The protein below binds the small molecule below.
Small molecule (SMILES): O=C([O-])CC(=O)C(=O)O

Sequence of chain 2.A:
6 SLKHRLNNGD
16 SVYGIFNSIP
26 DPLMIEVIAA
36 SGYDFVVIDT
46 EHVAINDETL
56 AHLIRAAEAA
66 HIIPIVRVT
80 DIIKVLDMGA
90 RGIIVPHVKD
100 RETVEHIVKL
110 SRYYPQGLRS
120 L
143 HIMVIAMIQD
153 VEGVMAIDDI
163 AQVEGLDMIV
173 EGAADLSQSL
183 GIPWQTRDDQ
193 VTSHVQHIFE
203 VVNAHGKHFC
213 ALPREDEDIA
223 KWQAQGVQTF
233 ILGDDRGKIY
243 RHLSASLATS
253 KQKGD

Sequence of chain 3.A:
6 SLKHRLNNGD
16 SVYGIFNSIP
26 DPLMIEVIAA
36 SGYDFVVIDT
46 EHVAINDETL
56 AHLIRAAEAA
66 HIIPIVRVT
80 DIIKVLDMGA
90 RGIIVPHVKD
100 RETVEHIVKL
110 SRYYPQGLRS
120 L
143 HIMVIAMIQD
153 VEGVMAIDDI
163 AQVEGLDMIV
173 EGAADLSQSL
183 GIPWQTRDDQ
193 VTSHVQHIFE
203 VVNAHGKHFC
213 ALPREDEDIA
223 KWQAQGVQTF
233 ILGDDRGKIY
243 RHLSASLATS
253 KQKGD

Binding-site contacts:
Ligand atom C2 contacts residue GLN151 of chain 2.A at 3.0 Å.
Ligand atom O1 contacts residue ARG72 of chain 2.A at 2.9 Å (salt-bridge).
Ligand atom C2 contacts residue ASP177 of chain 2.A at 3.2 Å.
Ligand atom C2 contacts residue ARG72 of chain 2.A at 4.2 Å.
Ligand atom C3 contacts residue SER119 of chain 3.A at 3.5 Å.
Ligand atom C4 contacts residue HIS47 of chain 2.A at 3.3 Å.
Ligand atom O1 contacts residue PRO95 of chain 2.A at 3.9 Å.
Ligand atom C2 contacts residue HIS47 of chain 2.A at 4.2 Å.
Ligand atom O1 contacts residue GLN151 of chain 2.A at 2.8 Å (h-bond).
Ligand atom O4 contacts residue SER119 of chain 3.A at 3.9 Å.
Ligand atom O4 contacts residue HIS96 of chain 2.A at 3.1 Å (h-bond).
Ligand atom C4 contacts residue HIS96 of chain 2.A at 3.3 Å.
Ligand atom C3 contacts residue HIS96 of chain 2.A at 4.3 Å.
Ligand atom O5 contacts residue TYR113 of chain 3.A at 3.6 Å.
Ligand atom C1 contacts residue GLN151 of chain 2.A at 3.0 Å.
Ligand atom C1 contacts residue HIS96 of chain 2.A at 3.7 Å.
Ligand atom O4 contacts residue GLU46 of chain 2.A at 3.2 Å (salt-bridge).
Ligand atom C1 contacts residue PRO95 of chain 2.A at 4.2 Å (hydrophobic).
Ligand atom O1 contacts residue MET149 of chain 2.A at 4.2 Å.
Ligand atom O3 contacts residue HIS47 of chain 2.A at 2.7 Å (h-bond).
Ligand atom C4 contacts residue SER119 of chain 3.A at 3.4 Å.
Ligand atom O2 contacts residue PRO95 of chain 2.A at 3.6 Å.
Ligand atom O2 contacts residue GLN151 of chain 2.A at 3.3 Å (h-bond).
Ligand atom C1 contacts residue ARG72 of chain 2.A at 3.9 Å.
Ligand atom C3 contacts residue HIS47 of chain 2.A at 3.1 Å.
Ligand atom C1 contacts residue HIS47 of chain 2.A at 4.3 Å.
Ligand atom O3 contacts residue ASP177 of chain 2.A at 3.8 Å.
Ligand atom O3 contacts residue SER119 of chain 3.A at 2.8 Å (h-bond).
Ligand atom C1 contacts residue GLU46 of chain 2.A at 3.4 Å.
Ligand atom O2 contacts residue HIS96 of chain 2.A at 2.8 Å (h-bond).
Ligand atom C4 contacts residue GLU46 of chain 2.A at 4.3 Å.
Ligand atom C2 contacts residue HIS96 of chain 2.A at 4.2 Å.
Ligand atom O5 contacts residue SER119 of chain 3.A at 3.2 Å.
Ligand atom O2 contacts residue HIS47 of chain 2.A at 4.2 Å.
Ligand atom O5 contacts residue HIS96 of chain 2.A at 3.5 Å (h-bond).
Ligand atom C3 contacts residue ASP177 of chain 2.A at 3.5 Å.
Ligand atom O2 contacts residue GLU46 of chain 2.A at 2.8 Å (salt-bridge).
Ligand atom O4 contacts residue HIS47 of chain 2.A at 3.0 Å (h-bond).
Ligand atom O5 contacts residue ASP177 of chain 2.A at 4.1 Å.
Ligand atom O1 contacts residue GLU46 of chain 2.A at 3.4 Å (salt-bridge).